Binding-site contacts:
Ligand atom O1 contacts residue PHE461 of chain 1.D at 3.4 Å.
Ligand atom C14 contacts residue HEM1 of chain 1.O at 2.9 Å.
Ligand atom C8 contacts residue LEU191 of chain 1.D at 3.9 Å (hydrophobic).
Ligand atom C16 contacts residue SER282 of chain 1.D at 3.8 Å.
Ligand atom O2 contacts residue GLN222 of chain 1.D at 3.0 Å (h-bond).
Ligand atom N3 contacts residue ASP279 of chain 1.D at 3.6 Å.
Ligand atom C13 contacts residue HEM1 of chain 1.O at 3.3 Å.
Ligand atom C11 contacts residue PHE98 of chain 1.D at 3.7 Å (hydrophobic).
Ligand atom C13 contacts residue THR287 of chain 1.D at 3.4 Å.
Ligand atom O2 contacts residue LEU191 of chain 1.D at 3.9 Å.
Ligand atom C9 contacts residue LEU191 of chain 1.D at 3.9 Å (hydrophobic).
Ligand atom C2 contacts residue SER282 of chain 1.D at 3.5 Å.
Ligand atom O5 contacts residue PHE98 of chain 1.D at 3.6 Å.
Ligand atom O4 contacts residue SER282 of chain 1.D at 3.9 Å.
Ligand atom C12 contacts residue THR287 of chain 1.D at 3.7 Å.
Ligand atom N2 contacts residue HEM1 of chain 1.O at 2.2 Å.
Ligand atom C14 contacts residue ALA283 of chain 1.D at 3.5 Å (hydrophobic).
Ligand atom O2 contacts residue GLY190 of chain 1.D at 3.3 Å (h-bond).
Ligand atom C3 contacts residue GLN222 of chain 1.D at 3.5 Å.
Ligand atom C7 contacts residue PHE461 of chain 1.D at 3.8 Å (hydrophobic).
Ligand atom N2 contacts residue THR287 of chain 1.D at 3.7 Å.
Ligand atom C14 contacts residue PHE98 of chain 1.D at 3.8 Å (hydrophobic).
Ligand atom O4 contacts residue ASP279 of chain 1.D at 2.9 Å (salt-bridge).
Ligand atom O2 contacts residue GLU194 of chain 1.D at 3.4 Å.
Ligand atom C3 contacts residue GLU194 of chain 1.D at 3.7 Å.
Ligand atom O5 contacts residue ASP279 of chain 1.D at 3.5 Å (salt-bridge).
Ligand atom C17 contacts residue ILE275 of chain 1.D at 3.9 Å (hydrophobic).
Ligand atom C4 contacts residue LEU99 of chain 1.D at 3.9 Å (hydrophobic).
Ligand atom N3 contacts residue SER282 of chain 1.D at 3.0 Å (h-bond).
Ligand atom C15 contacts residue ALA283 of chain 1.D at 3.5 Å (hydrophobic).
Ligand atom C15 contacts residue PHE98 of chain 1.D at 3.4 Å (hydrophobic).
Ligand atom O3 contacts residue SER282 of chain 1.D at 3.7 Å.
Ligand atom C10 contacts residue SER282 of chain 1.D at 3.7 Å.
Ligand atom C17 contacts residue ASP279 of chain 1.D at 3.2 Å.
Ligand atom C9 contacts residue VAL286 of chain 1.D at 3.8 Å (hydrophobic).
Ligand atom O4 contacts residue PHE98 of chain 1.D at 3.4 Å.
Ligand atom C7 contacts residue PHE98 of chain 1.D at 3.5 Å (hydrophobic).
Ligand atom C8 contacts residue PHE461 of chain 1.D at 3.9 Å (hydrophobic).
Ligand atom C17 contacts residue ALA278 of chain 1.D at 3.4 Å (hydrophobic).
Ligand atom C4 contacts residue GLN222 of chain 1.D at 3.6 Å.

This protein binds this small molecule.
Small molecule (SMILES): CC1(C)SCCN(S(=O)(=O)c2ccc(Oc3ccncc3)cc2)[C@H]1C(=O)NO

Sequence of chain 1.D:
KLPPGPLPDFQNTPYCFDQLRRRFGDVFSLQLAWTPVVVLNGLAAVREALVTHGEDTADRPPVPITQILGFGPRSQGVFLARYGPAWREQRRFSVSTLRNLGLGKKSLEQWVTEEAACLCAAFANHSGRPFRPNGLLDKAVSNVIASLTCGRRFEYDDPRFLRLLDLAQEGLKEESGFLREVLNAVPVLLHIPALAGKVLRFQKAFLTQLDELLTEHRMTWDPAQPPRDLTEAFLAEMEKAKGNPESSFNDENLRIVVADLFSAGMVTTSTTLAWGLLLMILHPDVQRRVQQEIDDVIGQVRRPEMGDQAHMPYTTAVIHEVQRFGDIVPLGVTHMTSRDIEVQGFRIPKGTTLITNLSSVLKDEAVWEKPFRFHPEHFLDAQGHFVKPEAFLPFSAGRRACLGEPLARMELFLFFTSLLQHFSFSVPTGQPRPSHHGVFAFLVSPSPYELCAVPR